Binding-site contacts:
Ligand atom O6 contacts residue CYS262 of chain 1.A at 4.3 Å.
Ligand atom C2 contacts residue ASN259 of chain 1.A at 2.5 Å.
Ligand atom C6 contacts residue CYS271 of chain 1.A at 4.2 Å (hydrophobic).
Ligand atom C8 contacts residue ASN259 of chain 1.A at 4.3 Å.
Ligand atom C1 contacts residue THR261 of chain 1.A at 4.1 Å.
Ligand atom O7 contacts residue GLN256 of chain 1.A at 4.4 Å.
Ligand atom O7 contacts residue THR255 of chain 1.A at 3.9 Å.
Ligand atom C4 contacts residue ASN259 of chain 1.A at 4.2 Å.
Ligand atom N2 contacts residue ASN259 of chain 1.A at 2.9 Å (h-bond).
Ligand atom C8 contacts residue GLN256 of chain 1.A at 3.6 Å.
Ligand atom C1 contacts residue ASN259 of chain 1.A at 1.4 Å.
Ligand atom C1 contacts residue CYS262 of chain 1.A at 4.1 Å (hydrophobic).
Ligand atom O5 contacts residue THR261 of chain 1.A at 4.2 Å.
Ligand atom O5 contacts residue CYS271 of chain 1.A at 4.0 Å.
Ligand atom C3 contacts residue ASN259 of chain 1.A at 3.8 Å.
Ligand atom C7 contacts residue ASN259 of chain 1.A at 3.8 Å.
Ligand atom O6 contacts residue CYS271 of chain 1.A at 3.2 Å.
Ligand atom O5 contacts residue ASN259 of chain 1.A at 2.4 Å (h-bond).
Ligand atom O5 contacts residue CYS262 of chain 1.A at 3.6 Å (h-bond).
Ligand atom O6 contacts residue GLY270 of chain 1.A at 3.6 Å.
Ligand atom C6 contacts residue THR261 of chain 1.A at 4.4 Å.
Ligand atom C5 contacts residue THR261 of chain 1.A at 4.2 Å.
Ligand atom C5 contacts residue ASN259 of chain 1.A at 3.7 Å.

Sequence of chain 1.A:
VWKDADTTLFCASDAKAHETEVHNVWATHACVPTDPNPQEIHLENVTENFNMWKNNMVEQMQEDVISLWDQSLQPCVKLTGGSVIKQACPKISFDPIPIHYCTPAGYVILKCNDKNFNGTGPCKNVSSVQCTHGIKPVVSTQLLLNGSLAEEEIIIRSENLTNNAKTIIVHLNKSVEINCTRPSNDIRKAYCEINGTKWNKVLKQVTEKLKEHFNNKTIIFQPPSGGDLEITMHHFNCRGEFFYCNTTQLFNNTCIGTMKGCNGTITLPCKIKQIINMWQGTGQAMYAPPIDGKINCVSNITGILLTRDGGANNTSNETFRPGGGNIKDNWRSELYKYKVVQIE

The small molecule below binds the protein below.
Small molecule (SMILES): CC(=O)N[C@@H]1[C@@H](O)[C@H](O)[C@@H](CO)O[C@H]1O